Sequence of chain 1.A:
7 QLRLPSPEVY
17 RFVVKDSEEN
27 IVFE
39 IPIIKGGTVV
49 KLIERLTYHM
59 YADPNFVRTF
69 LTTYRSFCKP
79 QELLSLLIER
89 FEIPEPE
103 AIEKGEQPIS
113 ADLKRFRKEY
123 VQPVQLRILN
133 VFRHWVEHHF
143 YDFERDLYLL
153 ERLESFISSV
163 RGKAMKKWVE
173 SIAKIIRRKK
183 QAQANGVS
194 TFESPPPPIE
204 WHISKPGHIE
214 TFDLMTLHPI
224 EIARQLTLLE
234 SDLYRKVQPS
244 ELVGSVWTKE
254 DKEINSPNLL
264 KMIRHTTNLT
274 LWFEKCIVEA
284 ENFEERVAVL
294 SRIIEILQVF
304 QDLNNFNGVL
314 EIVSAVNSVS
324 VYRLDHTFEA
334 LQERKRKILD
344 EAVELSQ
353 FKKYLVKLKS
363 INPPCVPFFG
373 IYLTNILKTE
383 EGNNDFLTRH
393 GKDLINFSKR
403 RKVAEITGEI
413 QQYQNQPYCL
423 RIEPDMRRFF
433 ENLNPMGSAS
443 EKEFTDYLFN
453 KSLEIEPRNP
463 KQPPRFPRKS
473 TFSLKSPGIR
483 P

A protein and the small-molecule ligand that binds it are described below.
Small molecule (SMILES): Nc1ccnc2cc(Cl)ccc12

Binding-site contacts:
Ligand atom C02 contacts residue ASP328 of chain 1.A at 4.0 Å.
Ligand atom CL09 contacts residue PHE331 of chain 1.A at 4.1 Å.
Ligand atom N05 contacts residue PHE331 of chain 1.A at 4.2 Å.
Ligand atom C10 contacts residue TYR325 of chain 1.A at 3.4 Å (hydrophobic).
Ligand atom C06 contacts residue ASP343 of chain 1.A at 4.1 Å.
Ligand atom C11 contacts residue TYR325 of chain 1.A at 3.7 Å (hydrophobic).
Ligand atom C06 contacts residue PHE331 of chain 1.A at 3.9 Å (hydrophobic).
Ligand atom C07 contacts residue PHE331 of chain 1.A at 3.8 Å (hydrophobic).
Ligand atom CL09 contacts residue TYR325 of chain 1.A at 4.2 Å.
Ligand atom N05 contacts residue ARG339 of chain 1.A at 4.2 Å.
Ligand atom C03 contacts residue PHE331 of chain 1.A at 3.9 Å (hydrophobic).
Ligand atom CL09 contacts residue VAL346 of chain 1.A at 3.7 Å.
Ligand atom N05 contacts residue ASP343 of chain 1.A at 4.1 Å.
Ligand atom C07 contacts residue ASP343 of chain 1.A at 3.2 Å.
Ligand atom N01 contacts residue TYR325 of chain 1.A at 3.6 Å.
Ligand atom C10 contacts residue PHE331 of chain 1.A at 3.5 Å (hydrophobic).
Ligand atom C08 contacts residue ASP343 of chain 1.A at 4.0 Å.
Ligand atom C11 contacts residue PHE331 of chain 1.A at 3.5 Å (hydrophobic).
Ligand atom N01 contacts residue PHE331 of chain 1.A at 4.1 Å.
Ligand atom C12 contacts residue PHE331 of chain 1.A at 3.6 Å (hydrophobic).
Ligand atom CL09 contacts residue LEU342 of chain 1.A at 3.9 Å.
Ligand atom C08 contacts residue TYR325 of chain 1.A at 3.9 Å (hydrophobic).
Ligand atom C02 contacts residue PHE331 of chain 1.A at 3.8 Å (hydrophobic).
Ligand atom C04 contacts residue PHE331 of chain 1.A at 4.2 Å (hydrophobic).
Ligand atom C10 contacts residue VAL319 of chain 1.A at 4.5 Å (hydrophobic).
Ligand atom C04 contacts residue ARG339 of chain 1.A at 4.2 Å.
Ligand atom CL09 contacts residue ASP343 of chain 1.A at 3.9 Å.
Ligand atom C08 contacts residue PHE331 of chain 1.A at 3.6 Å (hydrophobic).
Ligand atom N01 contacts residue ASP328 of chain 1.A at 2.6 Å (salt-bridge).
Ligand atom CL09 contacts residue VAL319 of chain 1.A at 4.0 Å.